This protein binds this small molecule.
Small molecule (SMILES): CC(=O)N[C@@H]1[C@@H](O)[C@H](O)[C@@H](CO)O[C@H]1O

Sequence of chain 1.D:
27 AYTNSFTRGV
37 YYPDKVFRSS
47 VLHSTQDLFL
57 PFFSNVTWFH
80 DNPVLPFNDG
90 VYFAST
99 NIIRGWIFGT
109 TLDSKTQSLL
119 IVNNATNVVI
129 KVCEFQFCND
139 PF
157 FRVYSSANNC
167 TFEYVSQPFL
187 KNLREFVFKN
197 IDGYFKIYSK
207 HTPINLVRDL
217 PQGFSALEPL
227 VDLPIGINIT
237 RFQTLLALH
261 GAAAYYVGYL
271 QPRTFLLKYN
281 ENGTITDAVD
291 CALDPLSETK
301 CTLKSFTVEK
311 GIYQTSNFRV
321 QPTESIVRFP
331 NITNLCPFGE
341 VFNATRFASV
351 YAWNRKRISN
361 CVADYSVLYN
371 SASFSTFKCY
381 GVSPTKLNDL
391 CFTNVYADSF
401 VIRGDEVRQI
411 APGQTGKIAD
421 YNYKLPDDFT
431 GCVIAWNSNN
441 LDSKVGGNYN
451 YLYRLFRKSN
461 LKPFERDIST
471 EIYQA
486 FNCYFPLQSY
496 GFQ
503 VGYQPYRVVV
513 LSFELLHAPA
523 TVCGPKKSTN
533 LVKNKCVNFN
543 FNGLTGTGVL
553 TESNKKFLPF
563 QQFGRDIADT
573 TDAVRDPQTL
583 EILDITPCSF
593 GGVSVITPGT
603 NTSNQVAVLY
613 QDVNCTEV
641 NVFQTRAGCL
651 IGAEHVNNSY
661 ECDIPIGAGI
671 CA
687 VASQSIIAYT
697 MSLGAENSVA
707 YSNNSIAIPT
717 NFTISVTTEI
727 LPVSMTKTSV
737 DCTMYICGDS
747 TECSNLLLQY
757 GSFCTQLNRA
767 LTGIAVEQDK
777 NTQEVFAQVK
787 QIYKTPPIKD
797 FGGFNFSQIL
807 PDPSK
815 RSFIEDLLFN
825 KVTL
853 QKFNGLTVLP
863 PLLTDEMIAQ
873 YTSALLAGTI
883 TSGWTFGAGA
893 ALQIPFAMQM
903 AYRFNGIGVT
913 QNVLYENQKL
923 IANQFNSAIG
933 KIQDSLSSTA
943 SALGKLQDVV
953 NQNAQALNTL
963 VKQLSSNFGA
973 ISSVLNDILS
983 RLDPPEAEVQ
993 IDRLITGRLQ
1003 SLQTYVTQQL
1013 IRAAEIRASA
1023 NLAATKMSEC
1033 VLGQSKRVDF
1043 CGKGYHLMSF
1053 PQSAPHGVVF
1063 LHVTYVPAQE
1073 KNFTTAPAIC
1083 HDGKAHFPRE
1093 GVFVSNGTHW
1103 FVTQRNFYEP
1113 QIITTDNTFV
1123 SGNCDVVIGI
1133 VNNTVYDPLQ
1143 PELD

Binding-site contacts:
Ligand atom O7 contacts residue SER112 of chain 1.D at 4.4 Å.
Ligand atom C8 contacts residue ASN164 of chain 1.D at 3.5 Å.
Ligand atom O5 contacts residue ASN165 of chain 1.D at 2.4 Å (h-bond).
Ligand atom C3 contacts residue ASN165 of chain 1.D at 3.8 Å.
Ligand atom C2 contacts residue ASN165 of chain 1.D at 2.4 Å.
Ligand atom C5 contacts residue ASN165 of chain 1.D at 3.7 Å.
Ligand atom N2 contacts residue ASN165 of chain 1.D at 2.8 Å (h-bond).
Ligand atom C7 contacts residue ASN165 of chain 1.D at 3.9 Å.
Ligand atom C8 contacts residue ASN165 of chain 1.D at 4.3 Å.
Ligand atom C4 contacts residue ASN165 of chain 1.D at 4.2 Å.
Ligand atom C1 contacts residue ASN165 of chain 1.D at 1.4 Å.